Sequence of chain 1.A:
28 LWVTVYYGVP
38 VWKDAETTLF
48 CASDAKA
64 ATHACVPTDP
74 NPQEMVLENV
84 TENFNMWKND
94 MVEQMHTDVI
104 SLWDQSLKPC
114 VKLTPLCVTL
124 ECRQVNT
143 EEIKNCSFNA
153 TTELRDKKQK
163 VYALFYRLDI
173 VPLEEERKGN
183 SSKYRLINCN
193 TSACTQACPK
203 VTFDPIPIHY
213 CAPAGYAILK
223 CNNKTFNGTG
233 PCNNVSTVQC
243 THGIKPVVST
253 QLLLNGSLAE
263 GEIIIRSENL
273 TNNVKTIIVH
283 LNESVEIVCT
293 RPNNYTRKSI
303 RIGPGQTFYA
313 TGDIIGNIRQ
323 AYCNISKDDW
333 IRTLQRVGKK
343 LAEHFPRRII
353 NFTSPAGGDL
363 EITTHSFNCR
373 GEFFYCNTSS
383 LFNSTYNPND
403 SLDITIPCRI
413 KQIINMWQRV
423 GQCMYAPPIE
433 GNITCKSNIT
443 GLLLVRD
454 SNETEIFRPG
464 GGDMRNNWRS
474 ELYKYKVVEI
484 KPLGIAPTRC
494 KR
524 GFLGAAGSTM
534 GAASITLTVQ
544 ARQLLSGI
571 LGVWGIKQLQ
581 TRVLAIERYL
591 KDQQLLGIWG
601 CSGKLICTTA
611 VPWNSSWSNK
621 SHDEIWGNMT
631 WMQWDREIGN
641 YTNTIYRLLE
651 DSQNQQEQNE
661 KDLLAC

This small molecule binds to this protein.
Small molecule (SMILES): CC(=O)N[C@H]1[C@H](O[C@H]2[C@H](O)[C@@H](NC(C)=O)CO[C@@H]2CO)O[C@H](CO)[C@@H](O)[C@@H]1O

Binding-site contacts:
Ligand atom O7 contacts residue ASN129 of chain 1.A at 3.4 Å (h-bond).
Ligand atom C3 contacts residue ASN147 of chain 1.A at 3.7 Å.
Ligand atom C7 contacts residue THR130 of chain 1.A at 3.6 Å.
Ligand atom O7 contacts residue VAL128 of chain 1.A at 3.7 Å.
Ligand atom C8 contacts residue THR130 of chain 1.A at 3.5 Å.
Ligand atom C7 contacts residue ASN147 of chain 1.A at 3.6 Å.
Ligand atom O5 contacts residue ASN147 of chain 1.A at 2.3 Å (h-bond).
Ligand atom O7 contacts residue ASN147 of chain 1.A at 4.0 Å.
Ligand atom C5 contacts residue ASN147 of chain 1.A at 3.6 Å.
Ligand atom C2 contacts residue ASN147 of chain 1.A at 2.4 Å.
Ligand atom C8 contacts residue VAL128 of chain 1.A at 3.8 Å (hydrophobic).
Ligand atom C1 contacts residue LEU166 of chain 1.A at 4.5 Å (hydrophobic).
Ligand atom C3 contacts residue TYR164 of chain 1.A at 4.1 Å (hydrophobic).
Ligand atom C8 contacts residue ILE316 of chain 1.A at 4.4 Å (hydrophobic).
Ligand atom C1 contacts residue TYR164 of chain 1.A at 3.9 Å (hydrophobic).
Ligand atom N2 contacts residue TYR164 of chain 1.A at 4.4 Å.
Ligand atom C7 contacts residue VAL128 of chain 1.A at 4.0 Å (hydrophobic).
Ligand atom N2 contacts residue ASN147 of chain 1.A at 2.9 Å (h-bond).
Ligand atom C5 contacts residue TYR164 of chain 1.A at 4.0 Å (hydrophobic).
Ligand atom O4 contacts residue TYR164 of chain 1.A at 4.1 Å.
Ligand atom O5 contacts residue TYR164 of chain 1.A at 4.2 Å.
Ligand atom C8 contacts residue TYR164 of chain 1.A at 3.7 Å (hydrophobic).
Ligand atom N2 contacts residue LEU166 of chain 1.A at 4.2 Å.
Ligand atom C8 contacts residue LEU166 of chain 1.A at 3.9 Å (hydrophobic).
Ligand atom O6 contacts residue ASN147 of chain 1.A at 4.3 Å.
Ligand atom O7 contacts residue THR130 of chain 1.A at 3.0 Å (h-bond).
Ligand atom C1 contacts residue ASN147 of chain 1.A at 1.4 Å.
Ligand atom C4 contacts residue ASN147 of chain 1.A at 4.2 Å.
Ligand atom C7 contacts residue TYR164 of chain 1.A at 4.4 Å (hydrophobic).